Binding-site contacts:
Ligand atom O3P contacts residue TYR135 of chain 1.C at 2.5 Å (h-bond).
Ligand atom OXT contacts residue LYS127 of chain 1.C at 2.8 Å (salt-bridge).
Ligand atom O3P contacts residue ARG134 of chain 1.C at 3.1 Å (salt-bridge).
Ligand atom CB contacts residue VAL183 of chain 1.C at 3.7 Å (hydrophobic).
Ligand atom O contacts residue VAL183 of chain 1.C at 3.7 Å.
Ligand atom O2P contacts residue TYR135 of chain 1.C at 3.6 Å.
Ligand atom CG2 contacts residue VAL183 of chain 1.C at 3.6 Å (hydrophobic).
Ligand atom O3P contacts residue ASN180 of chain 1.C at 3.9 Å.
Ligand atom O contacts residue LEU227 of chain 1.C at 3.9 Å.
Ligand atom CB contacts residue ASN231 of chain 1.C at 3.6 Å.
Ligand atom O2P contacts residue ARG59 of chain 1.C at 2.9 Å (salt-bridge).
Ligand atom O contacts residue FSC1 of chain 1.J at 3.5 Å.
Ligand atom OG contacts residue FSC1 of chain 1.J at 3.6 Å.
Ligand atom P contacts residue ARG59 of chain 1.C at 3.9 Å.
Ligand atom C contacts residue ASN180 of chain 1.C at 3.8 Å.
Ligand atom N contacts residue ASN180 of chain 1.C at 3.1 Å (h-bond).
Ligand atom OG contacts residue TRP235 of chain 1.C at 3.1 Å (h-bond).
Ligand atom CG2 contacts residue ASN180 of chain 1.C at 3.6 Å.
Ligand atom OG contacts residue ASN231 of chain 1.C at 3.5 Å (h-bond).
Ligand atom CG2 contacts residue ARG134 of chain 1.C at 3.8 Å.
Ligand atom CB contacts residue TRP235 of chain 1.C at 3.8 Å (hydrophobic).
Ligand atom CA contacts residue ASN231 of chain 1.C at 3.8 Å.
Ligand atom OXT contacts residue ASN180 of chain 1.C at 3.1 Å (h-bond).
Ligand atom C contacts residue LYS127 of chain 1.C at 3.8 Å.
Ligand atom OG contacts residue GLU187 of chain 1.C at 2.9 Å (salt-bridge).
Ligand atom O1P contacts residue TYR135 of chain 1.C at 3.5 Å.
Ligand atom P contacts residue ARG134 of chain 1.C at 3.8 Å.
Ligand atom O1P contacts residue ARG134 of chain 1.C at 2.7 Å (salt-bridge).
Ligand atom O contacts residue LYS52 of chain 1.C at 3.6 Å.
Ligand atom CB contacts residue LEU227 of chain 1.C at 3.9 Å (hydrophobic).
Ligand atom CA contacts residue ASN180 of chain 1.C at 3.5 Å.
Ligand atom P contacts residue TYR135 of chain 1.C at 3.5 Å.
Ligand atom O contacts residue LEU179 of chain 1.C at 3.5 Å.
Ligand atom O1P contacts residue ARG59 of chain 1.C at 2.9 Å (salt-bridge).
Ligand atom N contacts residue GLU187 of chain 1.C at 3.3 Å (salt-bridge).
Ligand atom CA contacts residue GLU187 of chain 1.C at 3.9 Å.
Ligand atom O contacts residue ASN231 of chain 1.C at 3.2 Å (h-bond).
Ligand atom OXT contacts residue FSC1 of chain 1.J at 3.9 Å.
Ligand atom N contacts residue ASN231 of chain 1.C at 3.1 Å (h-bond).
Ligand atom CB contacts residue ASN180 of chain 1.C at 3.4 Å.

The small molecule below binds the protein below.
Small molecule (SMILES): C[C@H](N)C(=O)N[C@@H](C)C(=O)N[C@@H](CO)C(=O)N[C@@H](CO)C(=O)N[C@H](C(=O)N[C@@H](CO)C(=O)O)[C@@H](C)OP(=O)(O)O

Sequence of chain 1.C:
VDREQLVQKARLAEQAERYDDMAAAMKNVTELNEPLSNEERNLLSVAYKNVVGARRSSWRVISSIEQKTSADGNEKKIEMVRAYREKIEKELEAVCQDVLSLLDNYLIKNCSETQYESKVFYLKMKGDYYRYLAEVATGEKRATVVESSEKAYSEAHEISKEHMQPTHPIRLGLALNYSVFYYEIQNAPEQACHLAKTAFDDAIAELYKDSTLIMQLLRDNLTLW